Binding-site contacts:
Ligand atom O7 contacts residue ASN92 of chain 1.F at 4.2 Å.
Ligand atom O5 contacts residue ASN92 of chain 1.F at 2.3 Å (h-bond).
Ligand atom O5 contacts residue SER94 of chain 1.F at 3.9 Å.
Ligand atom C5 contacts residue ASN92 of chain 1.F at 3.6 Å.
Ligand atom C1 contacts residue SER94 of chain 1.F at 4.2 Å.
Ligand atom C2 contacts residue ASN92 of chain 1.F at 2.4 Å.
Ligand atom N2 contacts residue ASN92 of chain 1.F at 3.0 Å (h-bond).
Ligand atom O6 contacts residue ASN92 of chain 1.F at 4.3 Å.
Ligand atom C3 contacts residue ASN92 of chain 1.F at 3.8 Å.
Ligand atom O6 contacts residue SER94 of chain 1.F at 3.9 Å.
Ligand atom C5 contacts residue SER94 of chain 1.F at 4.4 Å.
Ligand atom C4 contacts residue ASN92 of chain 1.F at 4.1 Å.
Ligand atom C1 contacts residue ASN92 of chain 1.F at 1.4 Å.
Ligand atom C8 contacts residue ASN92 of chain 1.F at 4.4 Å.
Ligand atom C7 contacts residue ASN92 of chain 1.F at 3.8 Å.
Ligand atom O6 contacts residue TRP95 of chain 1.F at 4.5 Å.
Ligand atom O5 contacts residue TRP95 of chain 1.F at 4.5 Å.
Ligand atom C6 contacts residue SER94 of chain 1.F at 4.3 Å.

A small-molecule ligand and the protein it binds are described below.
Small molecule (SMILES): CC(=O)N[C@@H]1[C@@H](O)[C@H](O)[C@@H](CO)O[C@H]1O

Sequence of chain 1.F:
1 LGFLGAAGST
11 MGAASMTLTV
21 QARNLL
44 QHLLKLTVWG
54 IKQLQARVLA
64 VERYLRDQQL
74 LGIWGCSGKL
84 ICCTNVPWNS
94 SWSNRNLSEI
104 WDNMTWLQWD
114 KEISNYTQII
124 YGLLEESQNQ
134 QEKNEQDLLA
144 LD